Binding-site contacts:
Ligand atom C08 contacts residue LEU153 of chain 1.A at 3.5 Å (hydrophobic).
Ligand atom C22 contacts residue TRP170 of chain 1.A at 3.5 Å (hydrophobic).
Ligand atom C30 contacts residue ASP164 of chain 1.A at 3.7 Å.
Ligand atom C26 contacts residue LEU70 of chain 1.A at 3.7 Å (hydrophobic).
Ligand atom O10 contacts residue VAL32 of chain 1.A at 3.6 Å.
Ligand atom O34 contacts residue ARG26 of chain 1.A at 3.0 Å (salt-bridge).
Ligand atom C07 contacts residue THR95 of chain 1.A at 3.6 Å.
Ligand atom F17 contacts residue LYS47 of chain 1.A at 3.4 Å.
Ligand atom N18 contacts residue ASP164 of chain 1.A at 3.6 Å (salt-bridge).
Ligand atom C15 contacts residue LYS47 of chain 1.A at 3.6 Å.
Ligand atom O31 contacts residue ASP164 of chain 1.A at 2.7 Å (salt-bridge).
Ligand atom O33 contacts residue ALA163 of chain 1.A at 3.3 Å.
Ligand atom N18 contacts residue GLU66 of chain 1.A at 3.5 Å (salt-bridge).
Ligand atom C19 contacts residue ASP164 of chain 1.A at 3.3 Å.
Ligand atom C12 contacts residue PHE165 of chain 1.A at 3.4 Å (hydrophobic).
Ligand atom C13 contacts residue ASP164 of chain 1.A at 3.6 Å.
Ligand atom N20 contacts residue GLU66 of chain 1.A at 3.2 Å (salt-bridge).
Ligand atom C08 contacts residue GLU96 of chain 1.A at 3.4 Å.
Ligand atom O31 contacts residue HIS144 of chain 1.A at 3.0 Å.
Ligand atom N20 contacts residue LEU70 of chain 1.A at 3.5 Å.
Ligand atom O33 contacts residue ASP164 of chain 1.A at 2.7 Å (salt-bridge).
Ligand atom C01 contacts residue MET98 of chain 1.A at 3.1 Å (hydrophobic).
Ligand atom C01 contacts residue TYR97 of chain 1.A at 3.7 Å (hydrophobic).
Ligand atom C01 contacts residue ARG26 of chain 1.A at 3.5 Å.
Ligand atom C08 contacts residue MET98 of chain 1.A at 3.6 Å (hydrophobic).
Ligand atom C29 contacts residue HIS144 of chain 1.A at 3.7 Å.
Ligand atom F17 contacts residue ILE93 of chain 1.A at 3.6 Å.
Ligand atom C16 contacts residue LYS47 of chain 1.A at 3.6 Å.
Ligand atom O34 contacts residue LEU24 of chain 1.A at 3.5 Å.
Ligand atom C07 contacts residue ALA45 of chain 1.A at 3.5 Å (hydrophobic).
Ligand atom N02 contacts residue MET98 of chain 1.A at 2.7 Å (h-bond).
Ligand atom F17 contacts residue THR95 of chain 1.A at 3.3 Å.
Ligand atom C14 contacts residue LYS47 of chain 1.A at 3.6 Å.
Ligand atom O33 contacts residue LEU79 of chain 1.A at 3.7 Å.
Ligand atom N09 contacts residue MET98 of chain 1.A at 3.3 Å (h-bond).
Ligand atom N02 contacts residue TYR97 of chain 1.A at 3.7 Å.
Ligand atom O32 contacts residue TRP170 of chain 1.A at 3.6 Å.
Ligand atom C06 contacts residue ALA45 of chain 1.A at 3.4 Å (hydrophobic).
Ligand atom C30 contacts residue HIS144 of chain 1.A at 3.7 Å.
Ligand atom C23 contacts residue TRP170 of chain 1.A at 3.5 Å (hydrophobic).

Sequence of chain 1.A:
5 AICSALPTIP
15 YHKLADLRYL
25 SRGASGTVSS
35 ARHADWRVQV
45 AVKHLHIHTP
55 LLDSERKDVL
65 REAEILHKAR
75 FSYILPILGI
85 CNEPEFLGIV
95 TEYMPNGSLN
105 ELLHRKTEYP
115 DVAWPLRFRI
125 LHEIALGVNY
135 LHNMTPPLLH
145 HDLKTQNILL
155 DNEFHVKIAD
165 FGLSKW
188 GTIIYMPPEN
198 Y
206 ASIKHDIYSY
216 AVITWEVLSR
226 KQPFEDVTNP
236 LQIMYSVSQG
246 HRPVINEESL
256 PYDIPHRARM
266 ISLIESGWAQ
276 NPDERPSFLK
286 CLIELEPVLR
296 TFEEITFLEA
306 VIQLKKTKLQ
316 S

A small-molecule ligand and the protein it binds are described below.
Small molecule (SMILES): CNC(=O)c1cc(Oc2ccc(NC(=O)Nc3ccc(SCC(=O)O)c(F)c3)c(F)c2)ccn1